The protein below binds the small molecule below.
Small molecule (SMILES): CC(=O)N[C@H]1[C@H](O[C@H]2[C@H](O)[C@@H](NC(C)=O)CO[C@@H]2CO)O[C@H](CO)[C@@H](O)[C@@H]1O

Sequence of chain 53.C:
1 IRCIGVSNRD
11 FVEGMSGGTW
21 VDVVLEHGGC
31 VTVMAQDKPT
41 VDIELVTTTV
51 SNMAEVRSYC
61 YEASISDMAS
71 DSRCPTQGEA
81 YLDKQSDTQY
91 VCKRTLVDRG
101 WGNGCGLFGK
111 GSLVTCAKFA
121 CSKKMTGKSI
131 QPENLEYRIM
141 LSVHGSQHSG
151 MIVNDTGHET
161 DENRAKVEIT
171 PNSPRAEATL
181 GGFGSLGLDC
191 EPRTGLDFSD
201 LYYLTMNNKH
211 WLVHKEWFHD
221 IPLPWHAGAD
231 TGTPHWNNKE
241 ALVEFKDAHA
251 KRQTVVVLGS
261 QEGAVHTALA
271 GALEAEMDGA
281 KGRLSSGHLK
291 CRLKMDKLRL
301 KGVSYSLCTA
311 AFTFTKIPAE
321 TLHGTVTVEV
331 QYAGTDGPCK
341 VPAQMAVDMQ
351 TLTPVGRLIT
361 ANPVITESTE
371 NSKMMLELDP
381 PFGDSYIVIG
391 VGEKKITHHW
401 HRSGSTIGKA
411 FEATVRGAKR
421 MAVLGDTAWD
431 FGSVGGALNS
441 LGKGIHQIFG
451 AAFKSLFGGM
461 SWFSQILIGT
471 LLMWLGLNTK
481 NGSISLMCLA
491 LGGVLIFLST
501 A

Binding-site contacts:
Ligand atom C2 contacts residue ASN154 of chain 53.C at 3.5 Å.
Ligand atom O5 contacts residue ASN154 of chain 53.C at 4.0 Å.
Ligand atom C6 contacts residue MET151 of chain 53.C at 4.5 Å (hydrophobic).
Ligand atom C8 contacts residue THR156 of chain 53.C at 4.0 Å.
Ligand atom C7 contacts residue ASN154 of chain 53.C at 3.3 Å.
Ligand atom C2 contacts residue THR156 of chain 53.C at 4.2 Å.
Ligand atom C7 contacts residue THR156 of chain 53.C at 3.9 Å.
Ligand atom C1 contacts residue THR156 of chain 53.C at 3.6 Å.
Ligand atom N2 contacts residue ASN154 of chain 53.C at 3.8 Å.
Ligand atom O6 contacts residue MET151 of chain 53.C at 3.4 Å.
Ligand atom O7 contacts residue ASN154 of chain 53.C at 2.6 Å (h-bond).
Ligand atom N2 contacts residue THR156 of chain 53.C at 3.6 Å (h-bond).
Ligand atom C8 contacts residue ASN154 of chain 53.C at 3.6 Å.
Ligand atom C1 contacts residue ASN154 of chain 53.C at 3.4 Å.